This small molecule binds to this protein.
Small molecule (SMILES): Nc1ncnc2c1ncn2[C@@H]1O[C@H](CO[P](=O)(O)O[P](N)(=O)O)[C@@H](O)[C@H]1O

Binding-site contacts:
Ligand atom N3 contacts residue LYS276 of chain 1.B at 3.5 Å.
Ligand atom O3A contacts residue GLY206 of chain 1.B at 3.5 Å (h-bond).
Ligand atom O4' contacts residue GLY344 of chain 1.B at 3.4 Å.
Ligand atom O1A contacts residue GLY344 of chain 1.B at 3.0 Å (h-bond).
Ligand atom O2' contacts residue GLU273 of chain 1.B at 2.8 Å (salt-bridge).
Ligand atom O5' contacts residue GLY344 of chain 1.B at 3.3 Å (h-bond).
Ligand atom O1B contacts residue GLY205 of chain 1.B at 3.5 Å.
Ligand atom N1 contacts residue ARG277 of chain 1.B at 3.6 Å.
Ligand atom O3' contacts residue GLY206 of chain 1.B at 3.4 Å.
Ligand atom O2B contacts residue THR17 of chain 1.B at 2.7 Å (h-bond).
Ligand atom N7 contacts residue ARG347 of chain 1.B at 3.6 Å.
Ligand atom C5 contacts residue GLY344 of chain 1.B at 3.5 Å.
Ligand atom O2B contacts residue THR16 of chain 1.B at 3.3 Å (h-bond).
Ligand atom N7 contacts residue ARG277 of chain 1.B at 3.4 Å (salt-bridge).
Ligand atom N9 contacts residue GLY344 of chain 1.B at 3.5 Å (h-bond).
Ligand atom O2B contacts residue TYR18 of chain 1.B at 2.9 Å (h-bond).
Ligand atom PA contacts residue GLY344 of chain 1.B at 3.7 Å.
Ligand atom N1 contacts residue SER280 of chain 1.B at 2.7 Å (h-bond).
Ligand atom C4 contacts residue GLY344 of chain 1.B at 3.4 Å.
Ligand atom C5' contacts residue GLY206 of chain 1.B at 3.6 Å.
Ligand atom O5' contacts residue GLY206 of chain 1.B at 3.6 Å (h-bond).
Ligand atom O4' contacts residue SER345 of chain 1.B at 3.3 Å (h-bond).
Ligand atom C4' contacts residue GLY205 of chain 1.B at 3.6 Å.
Ligand atom C2 contacts residue SER280 of chain 1.B at 3.3 Å.
Ligand atom C8 contacts residue ARG277 of chain 1.B at 3.5 Å.
Ligand atom C2' contacts residue GLU273 of chain 1.B at 3.4 Å.
Ligand atom N3B contacts residue TYR18 of chain 1.B at 3.7 Å.
Ligand atom O3' contacts residue GLY234 of chain 1.B at 3.2 Å.
Ligand atom PB contacts residue THR17 of chain 1.B at 3.4 Å.
Ligand atom O3' contacts residue LYS276 of chain 1.B at 3.5 Å (salt-bridge).
Ligand atom O2' contacts residue LYS276 of chain 1.B at 2.7 Å (salt-bridge).
Ligand atom O2A contacts residue TYR18 of chain 1.B at 3.3 Å.
Ligand atom N6 contacts residue ARG347 of chain 1.B at 3.4 Å.
Ligand atom N3B contacts residue PO41 of chain 1.Q at 3.7 Å.
Ligand atom O1B contacts residue GLY206 of chain 1.B at 3.3 Å (h-bond).
Ligand atom O3A contacts residue THR17 of chain 1.B at 3.1 Å (h-bond).
Ligand atom O1A contacts residue GLY343 of chain 1.B at 3.4 Å.
Ligand atom O1B contacts residue PO41 of chain 1.Q at 3.0 Å (h-bond).
Ligand atom O5' contacts residue GLY205 of chain 1.B at 3.6 Å.
Ligand atom C4' contacts residue GLY206 of chain 1.B at 3.4 Å.

Sequence of chain 1.B:
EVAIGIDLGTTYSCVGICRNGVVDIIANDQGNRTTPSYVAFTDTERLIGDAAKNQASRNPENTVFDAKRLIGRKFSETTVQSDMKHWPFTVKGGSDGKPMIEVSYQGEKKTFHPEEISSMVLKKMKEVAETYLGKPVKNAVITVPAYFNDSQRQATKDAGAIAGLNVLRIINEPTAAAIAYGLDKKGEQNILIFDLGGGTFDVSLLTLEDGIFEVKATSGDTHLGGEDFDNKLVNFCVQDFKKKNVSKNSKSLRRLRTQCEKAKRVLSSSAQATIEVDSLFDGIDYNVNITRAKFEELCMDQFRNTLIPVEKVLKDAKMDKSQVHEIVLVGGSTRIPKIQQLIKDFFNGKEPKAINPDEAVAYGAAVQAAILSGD